Binding-site contacts:
Ligand atom C08 contacts residue PHE191 of chain 1.A at 3.5 Å (hydrophobic).
Ligand atom F04 contacts residue VAL269 of chain 1.A at 3.5 Å.
Ligand atom C07 contacts residue PHE242 of chain 1.A at 3.8 Å (hydrophobic).
Ligand atom C21 contacts residue TRP51 of chain 1.A at 3.2 Å (hydrophobic).
Ligand atom O17 contacts residue ALA156 of chain 1.A at 3.2 Å (h-bond).
Ligand atom N14 contacts residue ALA156 of chain 1.A at 3.5 Å (h-bond).
Ligand atom C22 contacts residue TRP51 of chain 1.A at 3.3 Å (hydrophobic).
Ligand atom N19 contacts residue TRP51 of chain 1.A at 3.5 Å.
Ligand atom C09 contacts residue THR159 of chain 1.A at 3.5 Å.
Ligand atom C20 contacts residue TRP51 of chain 1.A at 3.4 Å (hydrophobic).
Ligand atom F01 contacts residue PHE191 of chain 1.A at 3.3 Å.
Ligand atom C21 contacts residue PHE191 of chain 1.A at 3.4 Å (hydrophobic).
Ligand atom C09 contacts residue PHE191 of chain 1.A at 3.8 Å (hydrophobic).
Ligand atom C16 contacts residue ALA156 of chain 1.A at 3.6 Å (hydrophobic).
Ligand atom N19 contacts residue ALA265 of chain 1.A at 3.3 Å.
Ligand atom C16 contacts residue TRP51 of chain 1.A at 3.5 Å (hydrophobic).
Ligand atom C06 contacts residue ILE214 of chain 1.A at 3.9 Å (hydrophobic).
Ligand atom N18 contacts residue TRP51 of chain 1.A at 3.5 Å (h-bond).
Ligand atom C13 contacts residue TRP51 of chain 1.A at 3.7 Å (hydrophobic).
Ligand atom S12 contacts residue TYR52 of chain 1.A at 3.7 Å.
Ligand atom C21 contacts residue ALA265 of chain 1.A at 3.7 Å (hydrophobic).
Ligand atom C02 contacts residue PHE243 of chain 1.A at 3.9 Å (hydrophobic).
Ligand atom C11 contacts residue ILE214 of chain 1.A at 3.9 Å (hydrophobic).
Ligand atom C20 contacts residue ALA265 of chain 1.A at 3.8 Å (hydrophobic).
Ligand atom F03 contacts residue PHE243 of chain 1.A at 3.6 Å.
Ligand atom O17 contacts residue TRP51 of chain 1.A at 2.7 Å (h-bond).
Ligand atom N15 contacts residue TRP51 of chain 1.A at 3.6 Å.
Ligand atom N18 contacts residue SER155 of chain 1.A at 3.3 Å.
Ligand atom C08 contacts residue THR159 of chain 1.A at 3.8 Å.
Ligand atom N14 contacts residue TRP51 of chain 1.A at 3.7 Å.
Ligand atom C22 contacts residue PHE191 of chain 1.A at 3.6 Å (hydrophobic).
Ligand atom O17 contacts residue SER155 of chain 1.A at 3.2 Å.
Ligand atom O17 contacts residue GLY50 of chain 1.A at 2.9 Å (h-bond).
Ligand atom O05 contacts residue PHE243 of chain 1.A at 3.7 Å.
Ligand atom C07 contacts residue PHE191 of chain 1.A at 3.9 Å (hydrophobic).
Ligand atom C16 contacts residue SER155 of chain 1.A at 3.2 Å.
Ligand atom F01 contacts residue PHE243 of chain 1.A at 3.4 Å.
Ligand atom N15 contacts residue ALA156 of chain 1.A at 3.7 Å.
Ligand atom C08 contacts residue PHE242 of chain 1.A at 3.3 Å (hydrophobic).
Ligand atom O05 contacts residue ILE214 of chain 1.A at 3.8 Å.

A protein and the small-molecule ligand that binds it are described below.
Small molecule (SMILES): O=c1[nH]nc2ccc(Sc3cccc(OC(F)(F)F)c3)nn12

Sequence of chain 1.A:
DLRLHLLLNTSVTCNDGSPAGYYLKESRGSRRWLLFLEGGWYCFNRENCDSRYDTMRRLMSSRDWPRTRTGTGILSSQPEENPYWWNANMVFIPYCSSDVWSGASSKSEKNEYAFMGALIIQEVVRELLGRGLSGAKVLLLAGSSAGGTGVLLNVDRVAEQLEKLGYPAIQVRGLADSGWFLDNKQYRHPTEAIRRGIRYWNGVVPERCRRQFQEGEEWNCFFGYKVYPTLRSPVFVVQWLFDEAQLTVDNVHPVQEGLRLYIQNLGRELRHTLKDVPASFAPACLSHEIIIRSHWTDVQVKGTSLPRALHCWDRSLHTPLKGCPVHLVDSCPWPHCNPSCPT